The small molecule below binds the protein below.
Small molecule (SMILES): CC(=O)N[C@@H]1[C@@H](O)[C@H](O)[C@@H](CO)O[C@H]1O

Binding-site contacts:
Ligand atom C2 contacts residue MET79 of chain 1.A at 4.0 Å (hydrophobic).
Ligand atom C5 contacts residue MET79 of chain 1.A at 3.4 Å (hydrophobic).
Ligand atom C6 contacts residue ASN66 of chain 1.A at 4.5 Å.
Ligand atom C4 contacts residue ASN66 of chain 1.A at 4.1 Å.
Ligand atom C7 contacts residue ASN66 of chain 1.A at 4.0 Å.
Ligand atom C6 contacts residue THR68 of chain 1.A at 3.9 Å.
Ligand atom N2 contacts residue ASN66 of chain 1.A at 3.1 Å (h-bond).
Ligand atom O5 contacts residue MET79 of chain 1.A at 2.4 Å.
Ligand atom C6 contacts residue MET79 of chain 1.A at 4.0 Å (hydrophobic).
Ligand atom C3 contacts residue ARG137 of chain 1.A at 4.5 Å.
Ligand atom O3 contacts residue ARG137 of chain 1.A at 4.2 Å.
Ligand atom C4 contacts residue ARG137 of chain 1.A at 3.6 Å.
Ligand atom C8 contacts residue SER64 of chain 1.A at 3.6 Å.
Ligand atom C1 contacts residue MET79 of chain 1.A at 2.5 Å (hydrophobic).
Ligand atom C5 contacts residue ASN66 of chain 1.A at 3.5 Å.
Ligand atom C2 contacts residue ASN66 of chain 1.A at 2.5 Å.
Ligand atom O7 contacts residue SER64 of chain 1.A at 3.7 Å.
Ligand atom C7 contacts residue SER64 of chain 1.A at 3.8 Å.
Ligand atom C1 contacts residue GLN82 of chain 1.A at 4.0 Å.
Ligand atom C3 contacts residue ASN66 of chain 1.A at 3.8 Å.
Ligand atom O5 contacts residue ASN66 of chain 1.A at 2.1 Å (h-bond).
Ligand atom O6 contacts residue THR68 of chain 1.A at 4.3 Å.
Ligand atom O4 contacts residue ARG137 of chain 1.A at 3.8 Å.
Ligand atom C1 contacts residue ASN66 of chain 1.A at 1.5 Å.
Ligand atom N2 contacts residue GLN82 of chain 1.A at 4.1 Å.
Ligand atom O7 contacts residue ASN66 of chain 1.A at 4.4 Å.
Ligand atom O6 contacts residue MET79 of chain 1.A at 4.3 Å.

Sequence of chain 1.A:
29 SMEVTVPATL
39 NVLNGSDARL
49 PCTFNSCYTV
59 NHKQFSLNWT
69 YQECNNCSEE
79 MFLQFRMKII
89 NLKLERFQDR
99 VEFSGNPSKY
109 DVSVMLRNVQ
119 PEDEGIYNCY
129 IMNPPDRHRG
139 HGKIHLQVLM